Sequence of chain 1.A:
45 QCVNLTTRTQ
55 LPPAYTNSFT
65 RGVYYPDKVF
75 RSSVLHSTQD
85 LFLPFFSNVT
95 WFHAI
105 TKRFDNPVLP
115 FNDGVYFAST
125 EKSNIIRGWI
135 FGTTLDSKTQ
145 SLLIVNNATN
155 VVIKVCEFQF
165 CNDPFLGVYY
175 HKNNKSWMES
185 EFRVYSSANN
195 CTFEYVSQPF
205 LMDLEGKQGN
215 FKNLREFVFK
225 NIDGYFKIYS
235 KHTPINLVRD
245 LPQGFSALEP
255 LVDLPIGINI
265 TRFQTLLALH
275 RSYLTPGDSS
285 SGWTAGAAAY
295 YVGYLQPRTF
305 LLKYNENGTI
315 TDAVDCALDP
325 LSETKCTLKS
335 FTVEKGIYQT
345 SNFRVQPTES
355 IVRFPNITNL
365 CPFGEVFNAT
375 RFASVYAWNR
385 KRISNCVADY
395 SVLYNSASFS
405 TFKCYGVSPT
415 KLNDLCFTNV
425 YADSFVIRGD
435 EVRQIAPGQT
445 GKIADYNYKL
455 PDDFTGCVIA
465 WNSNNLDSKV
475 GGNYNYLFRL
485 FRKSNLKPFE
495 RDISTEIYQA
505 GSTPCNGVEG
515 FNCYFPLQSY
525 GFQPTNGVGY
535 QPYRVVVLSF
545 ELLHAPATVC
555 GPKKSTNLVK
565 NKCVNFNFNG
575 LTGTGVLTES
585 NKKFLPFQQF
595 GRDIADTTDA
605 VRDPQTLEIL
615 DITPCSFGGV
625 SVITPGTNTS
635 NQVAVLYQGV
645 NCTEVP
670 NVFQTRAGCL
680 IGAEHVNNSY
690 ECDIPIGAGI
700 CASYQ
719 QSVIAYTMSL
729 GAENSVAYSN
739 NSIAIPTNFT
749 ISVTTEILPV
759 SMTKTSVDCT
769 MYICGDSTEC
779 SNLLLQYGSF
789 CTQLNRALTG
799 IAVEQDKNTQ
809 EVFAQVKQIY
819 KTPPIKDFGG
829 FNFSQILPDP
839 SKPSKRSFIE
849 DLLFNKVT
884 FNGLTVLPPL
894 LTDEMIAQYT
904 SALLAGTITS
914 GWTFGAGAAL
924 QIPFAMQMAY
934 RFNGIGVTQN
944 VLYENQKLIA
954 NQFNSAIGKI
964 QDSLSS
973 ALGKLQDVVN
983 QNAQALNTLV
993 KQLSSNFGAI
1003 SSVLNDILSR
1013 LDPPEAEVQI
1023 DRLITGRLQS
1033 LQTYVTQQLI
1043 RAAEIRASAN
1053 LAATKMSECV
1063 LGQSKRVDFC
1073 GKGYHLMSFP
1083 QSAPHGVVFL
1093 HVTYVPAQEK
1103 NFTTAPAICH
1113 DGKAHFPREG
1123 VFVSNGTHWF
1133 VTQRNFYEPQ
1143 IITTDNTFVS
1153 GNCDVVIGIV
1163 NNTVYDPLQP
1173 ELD

A small-molecule ligand and the protein it binds are described below.
Small molecule (SMILES): CC(=O)N[C@@H]1[C@@H](O)[C@H](O)[C@@H](CO)O[C@H]1O

Binding-site contacts:
Ligand atom C2 contacts residue ASN92 of chain 1.A at 2.5 Å.
Ligand atom C2 contacts residue TYR59 of chain 1.A at 4.1 Å (hydrophobic).
Ligand atom C5 contacts residue ASN92 of chain 1.A at 3.7 Å.
Ligand atom O5 contacts residue ASN92 of chain 1.A at 2.4 Å (h-bond).
Ligand atom C8 contacts residue TYR59 of chain 1.A at 4.1 Å (hydrophobic).
Ligand atom O7 contacts residue ASN92 of chain 1.A at 3.8 Å.
Ligand atom C4 contacts residue ASN92 of chain 1.A at 4.2 Å.
Ligand atom C7 contacts residue ASN92 of chain 1.A at 3.5 Å.
Ligand atom N2 contacts residue TYR59 of chain 1.A at 3.7 Å.
Ligand atom C3 contacts residue ASN92 of chain 1.A at 3.8 Å.
Ligand atom C1 contacts residue ASN92 of chain 1.A at 1.4 Å.
Ligand atom N2 contacts residue ASN92 of chain 1.A at 2.9 Å (h-bond).